Binding-site contacts:
Ligand atom C9 contacts residue LEU55 of chain 1.PA at 4.0 Å (hydrophobic).
Ligand atom CM5 contacts residue PHE220 of chain 1.PA at 3.7 Å (hydrophobic).
Ligand atom C10 contacts residue PRO48 of chain 1.PA at 4.1 Å (hydrophobic).
Ligand atom C4 contacts residue TRP23 of chain 1.C at 3.4 Å (hydrophobic).
Ligand atom C5 contacts residue TRP23 of chain 1.C at 3.5 Å (hydrophobic).
Ligand atom C7 contacts residue THR21 of chain 1.PA at 4.0 Å.
Ligand atom C18 contacts residue LEU14 of chain 1.PA at 4.1 Å (hydrophobic).
Ligand atom C21 contacts residue LEU15 of chain 1.PA at 3.9 Å (hydrophobic).
Ligand atom C5 contacts residue PHE224 of chain 1.PA at 3.8 Å (hydrophobic).
Ligand atom C13 contacts residue ALA52 of chain 1.PA at 3.5 Å (hydrophobic).
Ligand atom CM2 contacts residue ARG25 of chain 1.PA at 3.7 Å.
Ligand atom C15 contacts residue ALA18 of chain 1.PA at 3.5 Å (hydrophobic).
Ligand atom C3 contacts residue TRP23 of chain 1.C at 4.0 Å (hydrophobic).
Ligand atom CM5 contacts residue PHE224 of chain 1.PA at 3.5 Å (hydrophobic).
Ligand atom C18 contacts residue MET225 of chain 1.PA at 3.7 Å (hydrophobic).
Ligand atom C16 contacts residue MET225 of chain 1.PA at 3.7 Å (hydrophobic).
Ligand atom C17 contacts residue PEE1 of chain 1.AB at 3.9 Å.
Ligand atom C6 contacts residue PHE224 of chain 1.PA at 3.6 Å (hydrophobic).
Ligand atom O1 contacts residue ARG25 of chain 1.PA at 3.8 Å.
Ligand atom C6 contacts residue TRP23 of chain 1.C at 4.0 Å (hydrophobic).
Ligand atom O4 contacts residue TRP23 of chain 1.C at 3.6 Å.
Ligand atom C16 contacts residue ALA52 of chain 1.PA at 3.9 Å (hydrophobic).
Ligand atom C4 contacts residue PHE220 of chain 1.PA at 4.1 Å (hydrophobic).
Ligand atom O2 contacts residue ARG25 of chain 1.PA at 3.6 Å.
Ligand atom C15 contacts residue MET225 of chain 1.PA at 3.7 Å (hydrophobic).
Ligand atom C19 contacts residue LEU14 of chain 1.PA at 3.8 Å (hydrophobic).
Ligand atom C4 contacts residue PHE224 of chain 1.PA at 4.0 Å (hydrophobic).
Ligand atom O1 contacts residue THR21 of chain 1.PA at 3.5 Å.
Ligand atom C14 contacts residue MET225 of chain 1.PA at 4.0 Å (hydrophobic).
Ligand atom O4 contacts residue PHE220 of chain 1.PA at 3.1 Å.
Ligand atom C7 contacts residue PHE224 of chain 1.PA at 3.4 Å (hydrophobic).
Ligand atom C21 contacts residue LEU14 of chain 1.PA at 3.8 Å (hydrophobic).
Ligand atom C11 contacts residue LEU55 of chain 1.PA at 3.6 Å (hydrophobic).
Ligand atom CM5 contacts residue TRP23 of chain 1.C at 3.9 Å (hydrophobic).
Ligand atom C14 contacts residue ALA52 of chain 1.PA at 3.4 Å (hydrophobic).
Ligand atom C8 contacts residue ASP51 of chain 1.PA at 3.5 Å.
Ligand atom C9 contacts residue ALA52 of chain 1.PA at 4.0 Å (hydrophobic).
Ligand atom C9 contacts residue ASP51 of chain 1.PA at 3.8 Å.
Ligand atom C8 contacts residue LEU55 of chain 1.PA at 3.7 Å (hydrophobic).
Ligand atom CM5 contacts residue LEU55 of chain 1.PA at 3.7 Å (hydrophobic).

The protein below binds the small molecule below.
Small molecule (SMILES): COC1=C(OC)C(=O)C(C/C=C(/C)CCC=C(C)CC/C=C(/C)CC/C=C(\C)CC/C=C(\C)CC/C=C(\C)CC/C=C(/C)CCC=C(C)CCC=C(C)CCC=C(C)C)=C(C)C1=O

Sequence of chain 1.PA:
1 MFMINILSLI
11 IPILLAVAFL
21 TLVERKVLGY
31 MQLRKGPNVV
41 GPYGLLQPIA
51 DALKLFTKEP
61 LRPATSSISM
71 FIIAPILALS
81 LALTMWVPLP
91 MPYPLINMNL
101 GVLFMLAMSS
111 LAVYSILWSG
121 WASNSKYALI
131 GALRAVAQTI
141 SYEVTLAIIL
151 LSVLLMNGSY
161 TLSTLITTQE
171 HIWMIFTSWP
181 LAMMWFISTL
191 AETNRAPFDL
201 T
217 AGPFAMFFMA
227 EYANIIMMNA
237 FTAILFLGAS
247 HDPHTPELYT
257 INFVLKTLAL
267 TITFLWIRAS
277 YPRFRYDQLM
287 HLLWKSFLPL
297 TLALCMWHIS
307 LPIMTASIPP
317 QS

Sequence of chain 1.C:
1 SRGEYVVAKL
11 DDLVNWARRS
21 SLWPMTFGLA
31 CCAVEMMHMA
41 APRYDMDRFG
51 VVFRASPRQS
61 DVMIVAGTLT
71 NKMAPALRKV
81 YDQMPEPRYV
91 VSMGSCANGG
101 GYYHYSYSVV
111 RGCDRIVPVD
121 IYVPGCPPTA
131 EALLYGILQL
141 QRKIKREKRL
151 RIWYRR